This small molecule binds to this protein.
Small molecule (SMILES): CN(Cc1cnc2nc(N)nc(N)c2n1)c1ccc(C(=O)N[C@@H](CCC(=O)O)C(=O)O)cc1

Binding-site contacts:
Ligand atom C16 contacts residue PHE36 of chain 1.C at 3.7 Å (hydrophobic).
Ligand atom CT contacts residue ARG70 of chain 1.C at 3.3 Å.
Ligand atom C4A contacts residue NDP1 of chain 1.N at 3.1 Å.
Ligand atom N1 contacts residue ASP32 of chain 1.C at 3.1 Å (salt-bridge).
Ligand atom N3 contacts residue VAL10 of chain 1.C at 3.4 Å (h-bond).
Ligand atom CM contacts residue ILE62 of chain 1.C at 3.6 Å (hydrophobic).
Ligand atom CT contacts residue SER37 of chain 1.C at 3.5 Å.
Ligand atom C9 contacts residue NDP1 of chain 1.N at 3.6 Å.
Ligand atom NA2 contacts residue VAL10 of chain 1.C at 3.7 Å.
Ligand atom C8A contacts residue NDP1 of chain 1.N at 3.3 Å.
Ligand atom OE2 contacts residue LYS34 of chain 1.C at 3.1 Å (salt-bridge).
Ligand atom N5 contacts residue NDP1 of chain 1.N at 3.4 Å.
Ligand atom NA4 contacts residue CYS113 of chain 1.C at 2.6 Å (h-bond).
Ligand atom C14 contacts residue ILE62 of chain 1.C at 3.5 Å (hydrophobic).
Ligand atom O1 contacts residue SER37 of chain 1.C at 3.6 Å.
Ligand atom C7 contacts residue LEU25 of chain 1.C at 3.6 Å (hydrophobic).
Ligand atom C6 contacts residue NDP1 of chain 1.N at 3.4 Å.
Ligand atom N8 contacts residue LEU33 of chain 1.C at 3.8 Å.
Ligand atom NA2 contacts residue THR134 of chain 1.C at 3.2 Å (h-bond).
Ligand atom O2 contacts residue ARG70 of chain 1.C at 3.0 Å (salt-bridge).
Ligand atom O2 contacts residue SER37 of chain 1.C at 2.9 Å (h-bond).
Ligand atom N3 contacts residue ALA11 of chain 1.C at 3.7 Å.
Ligand atom NA2 contacts residue ALA11 of chain 1.C at 3.3 Å.
Ligand atom C4 contacts residue PHE36 of chain 1.C at 3.4 Å (hydrophobic).
Ligand atom O1 contacts residue ARG70 of chain 1.C at 2.7 Å (salt-bridge).
Ligand atom CB contacts residue LEU33 of chain 1.C at 3.6 Å (hydrophobic).
Ligand atom C4 contacts residue CYS113 of chain 1.C at 3.6 Å (hydrophobic).
Ligand atom N3 contacts residue VAL9 of chain 1.C at 3.3 Å.
Ligand atom NA4 contacts residue VAL9 of chain 1.C at 2.6 Å (h-bond).
Ligand atom C2 contacts residue ASP32 of chain 1.C at 3.6 Å.
Ligand atom N5 contacts residue CYS113 of chain 1.C at 3.4 Å (h-bond).
Ligand atom C4 contacts residue VAL9 of chain 1.C at 3.4 Å (hydrophobic).
Ligand atom C2 contacts residue ALA11 of chain 1.C at 3.5 Å (hydrophobic).
Ligand atom N1 contacts residue ALA11 of chain 1.C at 3.4 Å.
Ligand atom N1 contacts residue NDP1 of chain 1.N at 3.7 Å.
Ligand atom N10 contacts residue ILE62 of chain 1.C at 3.7 Å.
Ligand atom OE1 contacts residue LYS34 of chain 1.C at 3.5 Å (salt-bridge).
Ligand atom NA4 contacts residue PHE36 of chain 1.C at 3.2 Å.
Ligand atom C4 contacts residue NDP1 of chain 1.N at 3.4 Å.
Ligand atom NA2 contacts residue ASP32 of chain 1.C at 2.8 Å (salt-bridge).

Sequence of chain 1.C:
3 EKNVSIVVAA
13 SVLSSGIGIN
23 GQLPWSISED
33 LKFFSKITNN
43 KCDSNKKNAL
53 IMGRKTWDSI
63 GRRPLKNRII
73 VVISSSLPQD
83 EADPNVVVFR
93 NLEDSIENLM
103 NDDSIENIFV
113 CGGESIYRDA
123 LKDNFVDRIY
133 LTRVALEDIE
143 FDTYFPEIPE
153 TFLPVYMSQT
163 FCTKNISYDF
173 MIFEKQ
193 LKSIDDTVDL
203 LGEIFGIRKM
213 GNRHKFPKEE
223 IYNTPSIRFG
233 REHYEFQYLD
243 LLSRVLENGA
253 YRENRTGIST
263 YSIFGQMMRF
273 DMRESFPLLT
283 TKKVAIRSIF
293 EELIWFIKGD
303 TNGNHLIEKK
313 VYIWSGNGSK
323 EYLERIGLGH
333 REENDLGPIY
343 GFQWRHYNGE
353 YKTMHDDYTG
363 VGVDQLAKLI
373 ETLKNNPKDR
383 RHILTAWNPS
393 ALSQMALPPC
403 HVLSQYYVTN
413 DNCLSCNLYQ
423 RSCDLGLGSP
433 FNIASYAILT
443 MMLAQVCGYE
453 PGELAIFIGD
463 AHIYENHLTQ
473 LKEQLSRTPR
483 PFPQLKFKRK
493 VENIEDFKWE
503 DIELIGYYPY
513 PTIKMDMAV